Sequence of chain 1.D:
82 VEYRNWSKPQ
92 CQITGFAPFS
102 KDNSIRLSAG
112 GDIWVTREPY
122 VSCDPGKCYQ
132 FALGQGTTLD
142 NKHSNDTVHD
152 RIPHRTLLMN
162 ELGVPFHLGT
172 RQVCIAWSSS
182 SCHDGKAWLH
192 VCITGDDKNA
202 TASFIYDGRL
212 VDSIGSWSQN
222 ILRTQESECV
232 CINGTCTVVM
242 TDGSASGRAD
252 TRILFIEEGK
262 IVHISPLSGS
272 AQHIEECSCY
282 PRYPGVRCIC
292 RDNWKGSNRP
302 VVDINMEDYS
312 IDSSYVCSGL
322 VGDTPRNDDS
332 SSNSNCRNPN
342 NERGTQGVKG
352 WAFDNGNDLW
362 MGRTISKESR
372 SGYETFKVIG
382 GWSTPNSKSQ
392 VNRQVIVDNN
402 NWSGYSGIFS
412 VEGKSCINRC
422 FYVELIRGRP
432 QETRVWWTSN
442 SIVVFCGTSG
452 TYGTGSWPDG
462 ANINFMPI

Binding-site contacts:
Ligand atom N12 contacts residue ARG156 of chain 1.D at 3.2 Å (salt-bridge).
Ligand atom N12 contacts residue TRP178 of chain 1.D at 2.7 Å (h-bond).
Ligand atom N12 contacts residue ASP151 of chain 1.D at 2.9 Å (salt-bridge).
Ligand atom O1A contacts residue ARG371 of chain 1.D at 2.8 Å (salt-bridge).
Ligand atom C9 contacts residue GLU276 of chain 1.D at 3.2 Å.
Ligand atom C6 contacts residue TYR406 of chain 1.D at 3.7 Å (hydrophobic).
Ligand atom C8 contacts residue ARG292 of chain 1.D at 3.6 Å.
Ligand atom C8 contacts residue GLU276 of chain 1.D at 3.6 Å.
Ligand atom O8 contacts residue ARG292 of chain 1.D at 3.5 Å.
Ligand atom C3 contacts residue TYR406 of chain 1.D at 3.0 Å (hydrophobic).
Ligand atom O10 contacts residue ARG152 of chain 1.D at 2.9 Å (salt-bridge).
Ligand atom C2 contacts residue TYR406 of chain 1.D at 2.8 Å (hydrophobic).
Ligand atom N13 contacts residue TRP178 of chain 1.D at 3.1 Å (h-bond).
Ligand atom O1A contacts residue TYR406 of chain 1.D at 3.3 Å (h-bond).
Ligand atom C3 contacts residue ASP151 of chain 1.D at 3.4 Å.
Ligand atom C12 contacts residue GLU119 of chain 1.D at 3.7 Å.
Ligand atom C4 contacts residue ASP151 of chain 1.D at 3.4 Å.
Ligand atom O1B contacts residue ARG118 of chain 1.D at 2.9 Å (salt-bridge).
Ligand atom C11 contacts residue ILE222 of chain 1.D at 3.7 Å (hydrophobic).
Ligand atom O6 contacts residue TYR406 of chain 1.D at 3.0 Å (h-bond).
Ligand atom C11 contacts residue TRP178 of chain 1.D at 3.7 Å (hydrophobic).
Ligand atom N13 contacts residue GLU227 of chain 1.D at 3.2 Å (salt-bridge).
Ligand atom O1B contacts residue TYR406 of chain 1.D at 3.4 Å (h-bond).
Ligand atom O1B contacts residue ARG371 of chain 1.D at 2.8 Å (salt-bridge).
Ligand atom O9 contacts residue ARG224 of chain 1.D at 3.4 Å (salt-bridge).
Ligand atom C1 contacts residue ARG371 of chain 1.D at 3.4 Å.
Ligand atom O9 contacts residue ALA246 of chain 1.D at 3.7 Å.
Ligand atom O1A contacts residue ARG292 of chain 1.D at 3.1 Å (salt-bridge).
Ligand atom C1 contacts residue TYR406 of chain 1.D at 2.9 Å (hydrophobic).
Ligand atom O6 contacts residue ARG292 of chain 1.D at 3.7 Å.
Ligand atom C12 contacts residue TRP178 of chain 1.D at 3.2 Å (hydrophobic).
Ligand atom C9 contacts residue ASN294 of chain 1.D at 3.7 Å.
Ligand atom O8 contacts residue GLU276 of chain 1.D at 2.7 Å (salt-bridge).
Ligand atom C6 contacts residue GLU277 of chain 1.D at 3.6 Å.
Ligand atom C3 contacts residue GLU119 of chain 1.D at 3.5 Å.
Ligand atom O10 contacts residue ASP151 of chain 1.D at 3.4 Å.
Ligand atom C13 contacts residue ARG152 of chain 1.D at 3.7 Å.
Ligand atom O9 contacts residue GLU276 of chain 1.D at 2.6 Å (salt-bridge).
Ligand atom N4 contacts residue ASP151 of chain 1.D at 2.9 Å (salt-bridge).
Ligand atom N4 contacts residue GLU119 of chain 1.D at 3.3 Å (salt-bridge).

This small molecule binds to this protein.
Small molecule (SMILES): [H]/N=C(\N)N[C@H]1C=C(C(=O)O)O[C@@H]([C@H](OC)[C@H](O)CO)[C@@H]1NC(C)=O